This small molecule binds to this protein.
Small molecule (SMILES): OC[C@H]1O[C@H](O[C@H]2[C@H](O)[C@@H](O)[C@@H](O)O[C@@H]2CO)[C@H](O)[C@@H](O)[C@@H]1O

Sequence of chain 2.A:
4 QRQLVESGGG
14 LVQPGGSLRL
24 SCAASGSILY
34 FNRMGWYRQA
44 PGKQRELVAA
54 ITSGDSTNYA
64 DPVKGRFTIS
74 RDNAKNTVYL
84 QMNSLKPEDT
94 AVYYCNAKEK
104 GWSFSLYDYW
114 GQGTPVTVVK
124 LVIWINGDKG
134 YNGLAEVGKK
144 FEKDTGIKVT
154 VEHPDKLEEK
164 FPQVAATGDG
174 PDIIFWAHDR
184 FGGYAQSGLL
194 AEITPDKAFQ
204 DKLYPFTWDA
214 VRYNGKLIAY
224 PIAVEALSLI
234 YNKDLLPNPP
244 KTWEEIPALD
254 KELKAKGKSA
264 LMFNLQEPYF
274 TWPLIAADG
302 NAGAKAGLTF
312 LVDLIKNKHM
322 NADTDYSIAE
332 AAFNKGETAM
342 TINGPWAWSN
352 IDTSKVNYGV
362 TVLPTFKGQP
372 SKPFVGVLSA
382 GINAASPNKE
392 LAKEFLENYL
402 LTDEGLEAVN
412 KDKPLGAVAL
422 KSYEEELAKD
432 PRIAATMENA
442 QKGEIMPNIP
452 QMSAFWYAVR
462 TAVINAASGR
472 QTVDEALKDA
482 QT

Binding-site contacts:
Ligand atom O3 contacts residue TRP179 of chain 2.A at 3.8 Å.
Ligand atom O6 contacts residue PRO271 of chain 2.A at 3.4 Å.
Ligand atom C1 contacts residue ASP131 of chain 2.A at 3.6 Å.
Ligand atom O1 contacts residue LYS132 of chain 2.A at 2.8 Å (salt-bridge).
Ligand atom C2 contacts residue GLU228 of chain 2.A at 3.9 Å.
Ligand atom O1 contacts residue ASP131 of chain 2.A at 2.7 Å (salt-bridge).
Ligand atom C6 contacts residue GLU270 of chain 2.A at 3.6 Å.
Ligand atom C2 contacts residue LYS132 of chain 2.A at 3.8 Å.
Ligand atom O3 contacts residue TRP457 of chain 2.A at 3.5 Å (h-bond).
Ligand atom C3 contacts residue TRP179 of chain 2.A at 3.7 Å (hydrophobic).
Ligand atom C1 contacts residue LYS132 of chain 2.A at 3.8 Å.
Ligand atom C6 contacts residue TYR272 of chain 2.A at 3.7 Å (hydrophobic).
Ligand atom O6 contacts residue PHE273 of chain 2.A at 3.6 Å.
Ligand atom O4 contacts residue ARG461 of chain 2.A at 3.9 Å.
Ligand atom O5 contacts residue TYR272 of chain 2.A at 3.1 Å.
Ligand atom C2 contacts residue TRP457 of chain 2.A at 4.0 Å (hydrophobic).
Ligand atom O3 contacts residue ASP182 of chain 2.A at 2.7 Å (salt-bridge).
Ligand atom C1 contacts residue TYR272 of chain 2.A at 3.6 Å (hydrophobic).
Ligand atom C1 contacts residue TRP347 of chain 2.A at 3.7 Å (hydrophobic).
Ligand atom C3 contacts residue ASP182 of chain 2.A at 3.7 Å.
Ligand atom O2 contacts residue LYS132 of chain 2.A at 2.7 Å (salt-bridge).
Ligand atom C6 contacts residue PRO271 of chain 2.A at 3.7 Å (hydrophobic).
Ligand atom O6 contacts residue GLU270 of chain 2.A at 2.8 Å (salt-bridge).
Ligand atom O2 contacts residue ALA180 of chain 2.A at 3.5 Å.
Ligand atom O1 contacts residue ASN129 of chain 2.A at 3.7 Å.
Ligand atom C4 contacts residue TRP457 of chain 2.A at 3.7 Å (hydrophobic).
Ligand atom C6 contacts residue TRP457 of chain 2.A at 3.8 Å (hydrophobic).
Ligand atom C3 contacts residue TRP457 of chain 2.A at 4.0 Å (hydrophobic).
Ligand atom O2 contacts residue GLU228 of chain 2.A at 3.0 Å (salt-bridge).
Ligand atom C2 contacts residue TRP347 of chain 2.A at 3.8 Å (hydrophobic).
Ligand atom O4 contacts residue ARG183 of chain 2.A at 3.1 Å (salt-bridge).
Ligand atom O2 contacts residue TRP179 of chain 2.A at 3.4 Å (h-bond).
Ligand atom O6 contacts residue TYR272 of chain 2.A at 3.3 Å.
Ligand atom O3 contacts residue ALA180 of chain 2.A at 3.4 Å.
Ligand atom O2 contacts residue TRP347 of chain 2.A at 3.9 Å.
Ligand atom O3 contacts residue ARG183 of chain 2.A at 3.2 Å (salt-bridge).
Ligand atom O4 contacts residue TRP179 of chain 2.A at 3.8 Å.
Ligand atom C4 contacts residue TYR272 of chain 2.A at 4.0 Å (hydrophobic).
Ligand atom C2 contacts residue ASP182 of chain 2.A at 3.5 Å.
Ligand atom O2 contacts residue ASP182 of chain 2.A at 2.7 Å (salt-bridge).